Binding-site contacts:
Ligand atom C3 contacts residue LYS379 of chain 1.B at 3.6 Å.
Ligand atom S19 contacts residue GLY298 of chain 1.B at 3.5 Å.
Ligand atom C10 contacts residue ALA168 of chain 1.B at 3.6 Å (hydrophobic).
Ligand atom O15 contacts residue ARG59 of chain 1.B at 3.4 Å (salt-bridge).
Ligand atom C5 contacts residue TYR218 of chain 1.B at 3.6 Å (hydrophobic).
Ligand atom C8 contacts residue SER145 of chain 1.B at 3.5 Å.
Ligand atom O17 contacts residue ARG63 of chain 1.B at 2.8 Å (salt-bridge).
Ligand atom O18 contacts residue THR170 of chain 1.B at 3.0 Å (h-bond).
Ligand atom O17 contacts residue ARG59 of chain 1.B at 3.0 Å (salt-bridge).
Ligand atom C1 contacts residue GLU275 of chain 1.B at 2.8 Å.
Ligand atom O15 contacts residue ALA168 of chain 1.B at 3.7 Å.
Ligand atom C1 contacts residue ARG273 of chain 1.B at 3.6 Å.
Ligand atom O18 contacts residue ALA168 of chain 1.B at 3.7 Å.
Ligand atom N14 contacts residue ALA168 of chain 1.B at 3.1 Å (h-bond).
Ligand atom O15 contacts residue ARG63 of chain 1.B at 3.0 Å (salt-bridge).
Ligand atom N12 contacts residue ARG59 of chain 1.B at 2.8 Å (salt-bridge).
Ligand atom C1 contacts residue TYR146 of chain 1.B at 3.3 Å (hydrophobic).
Ligand atom O16 contacts residue SER147 of chain 1.B at 3.0 Å (h-bond).
Ligand atom O18 contacts residue TYR218 of chain 1.B at 3.6 Å.
Ligand atom C4 contacts residue TYR218 of chain 1.B at 3.8 Å (hydrophobic).
Ligand atom N14 contacts residue ASP297 of chain 1.B at 3.1 Å (salt-bridge).
Ligand atom C2 contacts residue SER274 of chain 1.B at 3.8 Å.
Ligand atom C3 contacts residue ARG63 of chain 1.B at 3.5 Å.
Ligand atom N13 contacts residue GLU275 of chain 1.B at 3.8 Å.
Ligand atom C3 contacts residue ARG59 of chain 1.B at 3.3 Å.
Ligand atom O18 contacts residue SER169 of chain 1.B at 3.5 Å.
Ligand atom O16 contacts residue TYR146 of chain 1.B at 3.2 Å.
Ligand atom N14 contacts residue TYR218 of chain 1.B at 3.7 Å.
Ligand atom N14 contacts residue THR170 of chain 1.B at 3.1 Å (h-bond).
Ligand atom C8 contacts residue ALA168 of chain 1.B at 3.5 Å (hydrophobic).
Ligand atom N13 contacts residue TYR146 of chain 1.B at 3.4 Å.
Ligand atom N11 contacts residue GLU275 of chain 1.B at 2.9 Å (salt-bridge).
Ligand atom C2 contacts residue ARG273 of chain 1.B at 3.8 Å.
Ligand atom O18 contacts residue SER147 of chain 1.B at 2.4 Å (h-bond).
Ligand atom N13 contacts residue ARG273 of chain 1.B at 3.2 Å.
Ligand atom O17 contacts residue LYS379 of chain 1.B at 2.7 Å (salt-bridge).
Ligand atom C4 contacts residue SER147 of chain 1.B at 3.4 Å.
Ligand atom N11 contacts residue SER274 of chain 1.B at 3.5 Å (h-bond).
Ligand atom N11 contacts residue ARG59 of chain 1.B at 3.5 Å (salt-bridge).
Ligand atom N12 contacts residue SER274 of chain 1.B at 3.1 Å (h-bond).

This small molecule binds to this protein.
Small molecule (SMILES): N[C@@]1(C(=O)O)C[C@@H](Sc2nc[nH]n2)[C@H]2[C@H](C(=O)O)[C@H]21

Sequence of chain 1.B:
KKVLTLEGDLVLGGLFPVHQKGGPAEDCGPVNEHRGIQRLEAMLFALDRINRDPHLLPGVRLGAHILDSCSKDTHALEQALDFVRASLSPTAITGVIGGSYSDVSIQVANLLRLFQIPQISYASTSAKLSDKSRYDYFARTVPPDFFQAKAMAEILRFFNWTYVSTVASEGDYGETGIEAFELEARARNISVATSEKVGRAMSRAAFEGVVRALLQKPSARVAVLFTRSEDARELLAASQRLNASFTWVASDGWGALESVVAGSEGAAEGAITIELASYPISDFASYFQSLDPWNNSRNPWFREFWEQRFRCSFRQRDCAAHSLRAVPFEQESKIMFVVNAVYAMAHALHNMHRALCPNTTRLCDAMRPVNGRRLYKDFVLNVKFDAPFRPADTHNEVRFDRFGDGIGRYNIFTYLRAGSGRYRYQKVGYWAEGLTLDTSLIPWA